Binding-site contacts:
Ligand atom C contacts residue ARG90 of chain 1.D at 3.2 Å.
Ligand atom C5A contacts residue TYR93 of chain 1.D at 3.5 Å (hydrophobic).
Ligand atom C4A contacts residue ARG90 of chain 1.D at 3.6 Å.
Ligand atom N1 contacts residue PHE95 of chain 1.D at 3.8 Å.
Ligand atom O4P contacts residue LYS102 of chain 1.C at 3.7 Å.
Ligand atom OXT contacts residue SER91 of chain 1.D at 3.7 Å.
Ligand atom C6 contacts residue ASP101 of chain 1.C at 3.2 Å.
Ligand atom C contacts residue TYR31 of chain 1.D at 3.9 Å (hydrophobic).
Ligand atom O3 contacts residue ARG90 of chain 1.D at 2.7 Å (salt-bridge).
Ligand atom C2 contacts residue ASP101 of chain 1.C at 3.0 Å.
Ligand atom O1P contacts residue ARG52 of chain 1.C at 3.0 Å (salt-bridge).
Ligand atom P contacts residue TYR93 of chain 1.D at 3.6 Å.
Ligand atom C2 contacts residue ARG90 of chain 1.D at 3.8 Å.
Ligand atom N contacts residue ARG90 of chain 1.D at 2.8 Å (salt-bridge).
Ligand atom O1P contacts residue TYR93 of chain 1.D at 2.8 Å (h-bond).
Ligand atom CA contacts residue ARG90 of chain 1.D at 3.1 Å.
Ligand atom C6 contacts residue LYS102 of chain 1.C at 3.9 Å.
Ligand atom O contacts residue ARG90 of chain 1.D at 3.3 Å (salt-bridge).
Ligand atom O2P contacts residue LYS102 of chain 1.C at 3.7 Å.
Ligand atom C5 contacts residue PHE95 of chain 1.D at 3.8 Å (hydrophobic).
Ligand atom O3 contacts residue TRP111 of chain 1.C at 3.6 Å.
Ligand atom P contacts residue ARG52 of chain 1.C at 3.8 Å.
Ligand atom O3P contacts residue ARG52 of chain 1.C at 2.6 Å (salt-bridge).
Ligand atom O4P contacts residue TYR93 of chain 1.D at 3.5 Å (h-bond).
Ligand atom N1 contacts residue ASP101 of chain 1.C at 2.2 Å (salt-bridge).
Ligand atom O3P contacts residue TYR33 of chain 1.C at 2.8 Å (h-bond).
Ligand atom CD contacts residue TYR31 of chain 1.D at 3.6 Å (hydrophobic).
Ligand atom OXT contacts residue ARG90 of chain 1.D at 3.9 Å.
Ligand atom C6 contacts residue PHE95 of chain 1.D at 3.7 Å (hydrophobic).
Ligand atom C3 contacts residue ARG90 of chain 1.D at 3.8 Å.
Ligand atom O4P contacts residue TYR33 of chain 1.C at 3.8 Å.
Ligand atom C6 contacts residue TYR93 of chain 1.D at 3.8 Å (hydrophobic).
Ligand atom C2A contacts residue ASP101 of chain 1.C at 3.0 Å.
Ligand atom NZ contacts residue SER49 of chain 1.D at 3.4 Å (h-bond).
Ligand atom C contacts residue SER91 of chain 1.D at 3.9 Å.
Ligand atom O contacts residue HIS33 of chain 1.D at 2.9 Å (h-bond).
Ligand atom NZ contacts residue TYR108 of chain 1.C at 3.3 Å.
Ligand atom C2A contacts residue ARG90 of chain 1.D at 3.5 Å.
Ligand atom OXT contacts residue TYR31 of chain 1.D at 3.1 Å.
Ligand atom CE contacts residue TYR108 of chain 1.C at 3.3 Å (hydrophobic).

Sequence of chain 1.D:
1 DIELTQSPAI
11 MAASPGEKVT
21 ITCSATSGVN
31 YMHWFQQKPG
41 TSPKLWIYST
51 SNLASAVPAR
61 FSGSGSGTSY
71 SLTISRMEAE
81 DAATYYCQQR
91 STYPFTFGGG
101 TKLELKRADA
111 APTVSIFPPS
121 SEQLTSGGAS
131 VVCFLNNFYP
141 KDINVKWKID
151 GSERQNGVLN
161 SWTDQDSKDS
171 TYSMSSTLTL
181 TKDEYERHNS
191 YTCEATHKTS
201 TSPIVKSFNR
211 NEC

The protein below binds the small molecule below.
Small molecule (SMILES): Cc1ncc(COP(=O)(O)O)c(CN[C@@H](CCCCN)C(=O)O)c1O

Sequence of chain 1.C:
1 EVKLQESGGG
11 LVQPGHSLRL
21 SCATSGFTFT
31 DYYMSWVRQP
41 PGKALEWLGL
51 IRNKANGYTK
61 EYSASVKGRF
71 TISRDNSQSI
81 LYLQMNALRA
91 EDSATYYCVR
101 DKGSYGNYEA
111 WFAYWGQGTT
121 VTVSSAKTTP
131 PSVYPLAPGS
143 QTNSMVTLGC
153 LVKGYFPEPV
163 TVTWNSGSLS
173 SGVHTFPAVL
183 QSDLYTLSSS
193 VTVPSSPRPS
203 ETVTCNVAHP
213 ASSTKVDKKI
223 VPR